A protein and the small-molecule ligand that binds it are described below.
Small molecule (SMILES): CC(=O)N[C@@H]1[C@@H](O)[C@H](O)[C@@H](CO)O[C@H]1O

Sequence of chain 1.B:
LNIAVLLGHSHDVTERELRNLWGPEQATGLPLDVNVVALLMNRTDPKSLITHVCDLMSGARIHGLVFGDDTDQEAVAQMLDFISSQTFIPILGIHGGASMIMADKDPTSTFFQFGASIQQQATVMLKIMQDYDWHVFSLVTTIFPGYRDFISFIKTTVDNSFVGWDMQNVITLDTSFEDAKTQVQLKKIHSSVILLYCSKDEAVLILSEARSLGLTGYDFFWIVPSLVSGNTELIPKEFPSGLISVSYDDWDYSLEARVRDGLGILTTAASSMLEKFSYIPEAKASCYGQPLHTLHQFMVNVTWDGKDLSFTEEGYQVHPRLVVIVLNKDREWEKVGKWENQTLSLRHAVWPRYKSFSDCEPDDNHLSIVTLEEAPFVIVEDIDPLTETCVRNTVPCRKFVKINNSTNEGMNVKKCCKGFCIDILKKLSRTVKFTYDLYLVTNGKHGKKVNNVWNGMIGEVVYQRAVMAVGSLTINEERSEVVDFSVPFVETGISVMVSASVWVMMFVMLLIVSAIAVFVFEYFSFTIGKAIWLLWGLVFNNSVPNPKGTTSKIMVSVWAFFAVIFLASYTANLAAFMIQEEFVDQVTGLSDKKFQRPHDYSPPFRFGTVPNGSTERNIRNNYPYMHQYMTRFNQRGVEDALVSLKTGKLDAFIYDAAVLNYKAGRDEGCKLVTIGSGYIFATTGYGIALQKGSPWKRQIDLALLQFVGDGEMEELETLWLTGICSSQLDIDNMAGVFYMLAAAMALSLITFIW

Binding-site contacts:
Ligand atom N2 contacts residue ARG76 of chain 1.B at 3.7 Å.
Ligand atom C2 contacts residue ARG76 of chain 1.B at 4.2 Å.
Ligand atom O7 contacts residue ARG76 of chain 1.B at 3.2 Å (salt-bridge).
Ligand atom C7 contacts residue ASN75 of chain 1.B at 3.7 Å.
Ligand atom C7 contacts residue MET74 of chain 1.B at 4.5 Å (hydrophobic).
Ligand atom C7 contacts residue ARG76 of chain 1.B at 3.4 Å.
Ligand atom C8 contacts residue ARG76 of chain 1.B at 4.0 Å.
Ligand atom C4 contacts residue ASN75 of chain 1.B at 4.0 Å.
Ligand atom O6 contacts residue ASN75 of chain 1.B at 4.3 Å.
Ligand atom C2 contacts residue ASN75 of chain 1.B at 2.5 Å.
Ligand atom C1 contacts residue ASN75 of chain 1.B at 1.4 Å.
Ligand atom O5 contacts residue ASN75 of chain 1.B at 2.3 Å (h-bond).
Ligand atom C5 contacts residue ASN75 of chain 1.B at 3.6 Å.
Ligand atom O3 contacts residue ASN75 of chain 1.B at 3.0 Å (h-bond).
Ligand atom O7 contacts residue ASN75 of chain 1.B at 2.9 Å (h-bond).
Ligand atom N2 contacts residue ASN75 of chain 1.B at 3.7 Å.
Ligand atom C3 contacts residue ASN75 of chain 1.B at 3.3 Å.
Ligand atom O7 contacts residue MET74 of chain 1.B at 3.3 Å.